Sequence of chain 6.A:
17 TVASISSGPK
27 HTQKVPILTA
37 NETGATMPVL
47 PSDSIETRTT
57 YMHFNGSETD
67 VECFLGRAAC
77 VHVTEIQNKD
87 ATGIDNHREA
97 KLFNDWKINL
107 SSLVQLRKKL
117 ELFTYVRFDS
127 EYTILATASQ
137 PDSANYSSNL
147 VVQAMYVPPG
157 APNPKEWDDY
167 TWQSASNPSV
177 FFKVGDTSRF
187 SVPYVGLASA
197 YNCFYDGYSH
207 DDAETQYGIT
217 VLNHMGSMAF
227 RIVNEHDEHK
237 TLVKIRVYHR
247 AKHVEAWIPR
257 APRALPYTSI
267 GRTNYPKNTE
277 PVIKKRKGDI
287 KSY

The protein below binds the small molecule below.
Small molecule (SMILES): Cc1cc(CCCCCOc2c(Cl)cc(C3=NCCO3)cc2Cl)on1

Sequence of chain 6.C:
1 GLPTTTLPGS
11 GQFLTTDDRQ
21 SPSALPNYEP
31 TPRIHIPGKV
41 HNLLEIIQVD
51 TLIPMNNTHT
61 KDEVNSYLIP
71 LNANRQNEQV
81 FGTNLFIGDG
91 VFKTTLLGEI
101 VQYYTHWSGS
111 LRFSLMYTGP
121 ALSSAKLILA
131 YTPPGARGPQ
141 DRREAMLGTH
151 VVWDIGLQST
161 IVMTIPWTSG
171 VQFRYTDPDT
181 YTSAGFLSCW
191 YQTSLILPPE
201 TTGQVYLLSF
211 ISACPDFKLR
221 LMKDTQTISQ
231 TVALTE

Sequence of chain 7.C:
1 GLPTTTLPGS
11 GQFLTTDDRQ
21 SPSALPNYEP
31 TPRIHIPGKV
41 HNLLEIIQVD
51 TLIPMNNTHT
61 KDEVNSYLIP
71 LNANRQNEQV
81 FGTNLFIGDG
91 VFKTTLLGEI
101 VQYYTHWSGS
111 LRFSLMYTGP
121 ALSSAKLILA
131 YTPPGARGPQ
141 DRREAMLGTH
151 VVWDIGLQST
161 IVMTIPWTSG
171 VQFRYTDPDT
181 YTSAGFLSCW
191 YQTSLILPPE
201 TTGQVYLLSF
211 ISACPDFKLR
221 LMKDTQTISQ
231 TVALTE

Binding-site contacts:
Ligand atom C4 contacts residue TYR197 of chain 6.A at 3.6 Å (hydrophobic).
Ligand atom O1 contacts residue LEU106 of chain 6.A at 3.7 Å.
Ligand atom CL2 contacts residue MET224 of chain 6.A at 3.2 Å.
Ligand atom C31 contacts residue TYR197 of chain 6.A at 3.6 Å (hydrophobic).
Ligand atom CL1 contacts residue LEU25 of chain 6.C at 3.5 Å.
Ligand atom CL2 contacts residue ILE104 of chain 6.A at 3.4 Å.
Ligand atom O1B contacts residue VAL188 of chain 6.A at 3.8 Å.
Ligand atom C4B contacts residue PHE186 of chain 6.A at 3.6 Å (hydrophobic).
Ligand atom C4B contacts residue TYR152 of chain 6.A at 3.7 Å (hydrophobic).
Ligand atom C3B contacts residue TYR152 of chain 6.A at 3.9 Å (hydrophobic).
Ligand atom C4A contacts residue ALA150 of chain 6.A at 3.9 Å (hydrophobic).
Ligand atom C3B contacts residue ALA24 of chain 6.C at 4.0 Å (hydrophobic).
Ligand atom C2A contacts residue PHE186 of chain 6.A at 3.6 Å (hydrophobic).
Ligand atom O1A contacts residue MET224 of chain 6.A at 3.9 Å.
Ligand atom C5B contacts residue MET224 of chain 6.A at 3.8 Å (hydrophobic).
Ligand atom O1A contacts residue PHE186 of chain 6.A at 3.4 Å.
Ligand atom N2 contacts residue MET221 of chain 6.A at 3.9 Å.
Ligand atom C2C contacts residue ILE104 of chain 6.A at 3.9 Å (hydrophobic).
Ligand atom C3C contacts residue TYR128 of chain 6.A at 3.8 Å (hydrophobic).
Ligand atom C5B contacts residue PHE186 of chain 6.A at 3.8 Å (hydrophobic).
Ligand atom C4C contacts residue VAL191 of chain 6.A at 3.7 Å (hydrophobic).
Ligand atom C5C contacts residue TYR152 of chain 6.A at 3.8 Å (hydrophobic).
Ligand atom N3A contacts residue PRO174 of chain 6.A at 3.3 Å (h-bond).
Ligand atom C5 contacts residue LEU106 of chain 6.A at 3.7 Å (hydrophobic).
Ligand atom O1 contacts residue MET221 of chain 6.A at 3.4 Å (h-bond).
Ligand atom C4A contacts residue VAL176 of chain 6.A at 3.9 Å (hydrophobic).
Ligand atom C4A contacts residue PRO174 of chain 6.A at 3.2 Å (hydrophobic).
Ligand atom C3C contacts residue ILE104 of chain 6.A at 3.6 Å (hydrophobic).
Ligand atom C2C contacts residue MET221 of chain 6.A at 3.3 Å (hydrophobic).
Ligand atom C5 contacts residue MET221 of chain 6.A at 3.9 Å (hydrophobic).
Ligand atom C1C contacts residue TYR128 of chain 6.A at 3.6 Å (hydrophobic).
Ligand atom N3A contacts residue ALA24 of chain 6.C at 3.8 Å.
Ligand atom C5A contacts residue ALA150 of chain 6.A at 3.4 Å (hydrophobic).
Ligand atom C5A contacts residue VAL176 of chain 6.A at 3.8 Å (hydrophobic).
Ligand atom C1C contacts residue LEU106 of chain 6.A at 3.9 Å (hydrophobic).
Ligand atom C4A contacts residue SER175 of chain 6.A at 3.6 Å.
Ligand atom N2 contacts residue ASN219 of chain 6.A at 3.5 Å (h-bond).
Ligand atom CL1 contacts residue VAL188 of chain 6.A at 3.7 Å.
Ligand atom C31 contacts residue ASN219 of chain 6.A at 3.7 Å.
Ligand atom CL2 contacts residue TYR128 of chain 6.A at 3.4 Å.